Sequence of chain 1.D:
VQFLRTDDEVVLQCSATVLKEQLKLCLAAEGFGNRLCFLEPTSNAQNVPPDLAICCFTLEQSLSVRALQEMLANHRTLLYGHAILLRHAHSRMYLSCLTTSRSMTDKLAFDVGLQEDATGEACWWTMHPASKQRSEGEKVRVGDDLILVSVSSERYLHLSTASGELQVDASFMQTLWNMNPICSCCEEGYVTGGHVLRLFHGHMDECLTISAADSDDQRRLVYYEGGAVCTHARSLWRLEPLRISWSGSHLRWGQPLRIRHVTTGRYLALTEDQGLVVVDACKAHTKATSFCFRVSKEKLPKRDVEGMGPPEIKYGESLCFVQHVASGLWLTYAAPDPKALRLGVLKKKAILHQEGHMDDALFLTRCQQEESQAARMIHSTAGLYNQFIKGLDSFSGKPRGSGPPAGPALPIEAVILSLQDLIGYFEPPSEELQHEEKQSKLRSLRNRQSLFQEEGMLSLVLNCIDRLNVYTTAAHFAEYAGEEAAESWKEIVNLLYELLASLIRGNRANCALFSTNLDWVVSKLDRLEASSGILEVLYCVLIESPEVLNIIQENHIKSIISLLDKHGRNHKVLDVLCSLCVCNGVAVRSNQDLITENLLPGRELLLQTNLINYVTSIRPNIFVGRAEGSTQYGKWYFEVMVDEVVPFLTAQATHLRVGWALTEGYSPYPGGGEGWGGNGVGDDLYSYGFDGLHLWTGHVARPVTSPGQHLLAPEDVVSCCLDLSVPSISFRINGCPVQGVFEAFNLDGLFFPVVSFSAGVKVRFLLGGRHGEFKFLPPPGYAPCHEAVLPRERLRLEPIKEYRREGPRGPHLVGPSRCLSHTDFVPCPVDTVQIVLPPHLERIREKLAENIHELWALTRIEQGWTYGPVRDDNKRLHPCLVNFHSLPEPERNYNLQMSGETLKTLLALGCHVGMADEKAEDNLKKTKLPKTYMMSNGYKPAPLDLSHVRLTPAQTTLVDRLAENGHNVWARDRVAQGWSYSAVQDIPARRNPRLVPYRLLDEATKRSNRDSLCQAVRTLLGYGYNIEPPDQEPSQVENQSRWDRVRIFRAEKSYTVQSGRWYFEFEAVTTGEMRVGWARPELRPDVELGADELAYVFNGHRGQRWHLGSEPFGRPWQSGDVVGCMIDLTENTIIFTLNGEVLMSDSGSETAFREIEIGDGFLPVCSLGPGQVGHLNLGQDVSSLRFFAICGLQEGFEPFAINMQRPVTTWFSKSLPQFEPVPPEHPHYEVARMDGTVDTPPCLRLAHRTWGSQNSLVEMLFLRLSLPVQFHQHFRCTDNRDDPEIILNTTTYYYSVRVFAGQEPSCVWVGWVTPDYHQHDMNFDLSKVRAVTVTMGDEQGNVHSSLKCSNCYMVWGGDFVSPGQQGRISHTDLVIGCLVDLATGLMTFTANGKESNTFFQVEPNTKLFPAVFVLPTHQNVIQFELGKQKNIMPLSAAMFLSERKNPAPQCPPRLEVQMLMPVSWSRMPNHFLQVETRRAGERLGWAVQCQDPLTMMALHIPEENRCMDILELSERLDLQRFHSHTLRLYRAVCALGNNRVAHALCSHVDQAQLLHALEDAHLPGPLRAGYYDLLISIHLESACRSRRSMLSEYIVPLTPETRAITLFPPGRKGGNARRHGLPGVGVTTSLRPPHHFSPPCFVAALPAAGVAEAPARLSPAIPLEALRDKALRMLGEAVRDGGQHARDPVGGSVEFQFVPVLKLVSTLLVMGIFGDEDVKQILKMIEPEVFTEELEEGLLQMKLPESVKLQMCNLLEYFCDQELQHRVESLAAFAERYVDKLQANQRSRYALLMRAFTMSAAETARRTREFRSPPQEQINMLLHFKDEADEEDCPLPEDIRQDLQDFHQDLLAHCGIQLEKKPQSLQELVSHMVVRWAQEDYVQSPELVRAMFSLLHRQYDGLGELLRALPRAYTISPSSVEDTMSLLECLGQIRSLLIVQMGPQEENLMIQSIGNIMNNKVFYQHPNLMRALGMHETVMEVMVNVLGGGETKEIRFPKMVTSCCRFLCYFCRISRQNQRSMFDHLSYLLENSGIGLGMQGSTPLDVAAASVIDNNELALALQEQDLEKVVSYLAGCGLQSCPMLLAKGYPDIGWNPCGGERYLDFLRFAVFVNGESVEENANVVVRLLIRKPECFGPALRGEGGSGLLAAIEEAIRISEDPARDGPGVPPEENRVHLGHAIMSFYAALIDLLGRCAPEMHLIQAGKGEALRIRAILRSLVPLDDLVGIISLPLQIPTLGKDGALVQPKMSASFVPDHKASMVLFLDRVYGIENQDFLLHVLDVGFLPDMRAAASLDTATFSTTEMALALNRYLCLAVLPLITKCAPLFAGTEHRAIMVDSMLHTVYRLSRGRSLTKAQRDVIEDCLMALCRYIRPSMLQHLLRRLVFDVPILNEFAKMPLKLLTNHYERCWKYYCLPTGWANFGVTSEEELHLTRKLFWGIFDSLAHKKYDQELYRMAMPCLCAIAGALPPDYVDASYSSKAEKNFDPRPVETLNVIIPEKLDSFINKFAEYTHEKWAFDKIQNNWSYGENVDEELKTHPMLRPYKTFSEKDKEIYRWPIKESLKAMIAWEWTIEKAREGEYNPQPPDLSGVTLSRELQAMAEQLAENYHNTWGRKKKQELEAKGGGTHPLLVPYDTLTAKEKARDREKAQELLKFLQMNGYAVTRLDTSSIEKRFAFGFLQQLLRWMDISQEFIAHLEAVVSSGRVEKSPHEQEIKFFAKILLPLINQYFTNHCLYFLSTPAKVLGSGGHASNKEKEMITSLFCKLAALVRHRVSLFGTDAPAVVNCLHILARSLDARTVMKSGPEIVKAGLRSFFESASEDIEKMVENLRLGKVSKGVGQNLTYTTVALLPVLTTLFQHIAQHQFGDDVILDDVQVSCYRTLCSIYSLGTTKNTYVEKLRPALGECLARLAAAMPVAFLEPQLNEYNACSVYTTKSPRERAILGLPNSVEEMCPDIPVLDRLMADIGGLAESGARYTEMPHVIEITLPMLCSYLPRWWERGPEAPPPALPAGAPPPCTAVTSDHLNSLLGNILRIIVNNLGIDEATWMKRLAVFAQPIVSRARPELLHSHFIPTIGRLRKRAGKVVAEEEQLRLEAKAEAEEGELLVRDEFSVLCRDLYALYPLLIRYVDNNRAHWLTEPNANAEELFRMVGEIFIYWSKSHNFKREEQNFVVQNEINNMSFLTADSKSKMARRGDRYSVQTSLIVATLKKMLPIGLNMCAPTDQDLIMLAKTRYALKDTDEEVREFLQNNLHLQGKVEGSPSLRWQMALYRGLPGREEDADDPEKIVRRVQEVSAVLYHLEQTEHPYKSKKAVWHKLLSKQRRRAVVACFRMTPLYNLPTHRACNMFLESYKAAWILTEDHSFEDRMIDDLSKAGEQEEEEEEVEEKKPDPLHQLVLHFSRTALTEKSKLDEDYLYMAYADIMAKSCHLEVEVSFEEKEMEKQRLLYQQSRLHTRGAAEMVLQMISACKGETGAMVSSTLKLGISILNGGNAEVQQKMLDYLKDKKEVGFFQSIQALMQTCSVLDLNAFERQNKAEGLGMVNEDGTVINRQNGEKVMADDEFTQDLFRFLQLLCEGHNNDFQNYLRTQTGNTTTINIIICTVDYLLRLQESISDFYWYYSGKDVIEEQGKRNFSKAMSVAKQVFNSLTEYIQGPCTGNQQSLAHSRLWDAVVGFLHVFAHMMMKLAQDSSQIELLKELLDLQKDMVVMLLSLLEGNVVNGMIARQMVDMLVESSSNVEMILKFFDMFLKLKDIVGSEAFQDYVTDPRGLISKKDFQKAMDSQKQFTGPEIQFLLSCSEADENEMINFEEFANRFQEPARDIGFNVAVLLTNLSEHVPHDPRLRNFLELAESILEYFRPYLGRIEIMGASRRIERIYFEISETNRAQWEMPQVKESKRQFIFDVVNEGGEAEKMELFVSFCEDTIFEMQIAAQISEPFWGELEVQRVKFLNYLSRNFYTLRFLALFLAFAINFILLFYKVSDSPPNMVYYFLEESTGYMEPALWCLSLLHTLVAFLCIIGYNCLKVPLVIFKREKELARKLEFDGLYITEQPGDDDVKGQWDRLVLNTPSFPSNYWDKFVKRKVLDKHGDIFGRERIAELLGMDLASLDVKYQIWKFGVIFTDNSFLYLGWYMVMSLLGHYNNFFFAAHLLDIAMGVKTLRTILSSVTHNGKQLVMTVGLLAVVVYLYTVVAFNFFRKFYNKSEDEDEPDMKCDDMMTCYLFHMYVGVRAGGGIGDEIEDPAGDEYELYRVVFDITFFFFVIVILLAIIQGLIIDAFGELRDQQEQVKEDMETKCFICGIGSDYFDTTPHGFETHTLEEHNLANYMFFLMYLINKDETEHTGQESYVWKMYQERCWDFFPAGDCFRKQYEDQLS

Binding-site contacts:
Ligand atom N1 contacts residue ASN4984 of chain 1.D at 3.3 Å (h-bond).
Ligand atom N3 contacts residue MET4954 of chain 1.D at 4.4 Å.
Ligand atom N6 contacts residue CYS4958 of chain 1.D at 4.1 Å.
Ligand atom N3 contacts residue LEU4985 of chain 1.D at 4.3 Å.
Ligand atom C6 contacts residue THR4979 of chain 1.D at 3.7 Å.
Ligand atom C6 contacts residue HIS4983 of chain 1.D at 3.6 Å.
Ligand atom N6 contacts residue ILE4960 of chain 1.D at 3.9 Å.
Ligand atom N9 contacts residue THR4979 of chain 1.D at 4.2 Å.
Ligand atom C8 contacts residue MET4954 of chain 1.D at 4.0 Å (hydrophobic).
Ligand atom N6 contacts residue THR4979 of chain 1.D at 4.0 Å.
Ligand atom N7 contacts residue THR4979 of chain 1.D at 3.6 Å.
Ligand atom N6 contacts residue ASN4984 of chain 1.D at 3.5 Å.
Ligand atom N7 contacts residue LYS4957 of chain 1.D at 4.1 Å.
Ligand atom C2 contacts residue LEU4985 of chain 1.D at 4.0 Å (hydrophobic).
Ligand atom N9 contacts residue MET4954 of chain 1.D at 3.4 Å.
Ligand atom C8 contacts residue LYS4957 of chain 1.D at 3.5 Å.
Ligand atom N1 contacts residue THR4979 of chain 1.D at 3.2 Å (h-bond).
Ligand atom C4 contacts residue THR4979 of chain 1.D at 3.8 Å.
Ligand atom N3 contacts residue THR4979 of chain 1.D at 3.9 Å.
Ligand atom C6 contacts residue ASN4984 of chain 1.D at 4.0 Å.
Ligand atom N1 contacts residue LEU4985 of chain 1.D at 3.2 Å (h-bond).
Ligand atom N9 contacts residue PHE4959 of chain 1.D at 4.5 Å.
Ligand atom C8 contacts residue CYS4958 of chain 1.D at 4.0 Å (hydrophobic).
Ligand atom N7 contacts residue PHE4959 of chain 1.D at 2.9 Å (h-bond).
Ligand atom C8 contacts residue THR4979 of chain 1.D at 3.9 Å.
Ligand atom N6 contacts residue HIS4983 of chain 1.D at 2.4 Å (h-bond).
Ligand atom C2 contacts residue THR4979 of chain 1.D at 3.3 Å.
Ligand atom C8 contacts residue PHE4959 of chain 1.D at 3.4 Å (hydrophobic).
Ligand atom C5 contacts residue THR4979 of chain 1.D at 3.6 Å.
Ligand atom C4 contacts residue MET4954 of chain 1.D at 4.0 Å (hydrophobic).
Ligand atom N6 contacts residue LEU4985 of chain 1.D at 3.6 Å.
Ligand atom C5 contacts residue PHE4959 of chain 1.D at 4.0 Å (hydrophobic).
Ligand atom C6 contacts residue LEU4985 of chain 1.D at 3.8 Å (hydrophobic).
Ligand atom C2 contacts residue ASN4984 of chain 1.D at 3.6 Å.
Ligand atom N7 contacts residue CYS4958 of chain 1.D at 3.7 Å.
Ligand atom N1 contacts residue HIS4983 of chain 1.D at 4.1 Å.

A protein and the small-molecule ligand that binds it are described below.
Small molecule (SMILES): Nc1ncnc2[nH]cnc12